Binding-site contacts:
Ligand atom C5 contacts residue ILE1085 of chain 1.A at 4.3 Å (hydrophobic).
Ligand atom C1 contacts residue ILE1085 of chain 1.A at 4.3 Å (hydrophobic).
Ligand atom C4 contacts residue PHE885 of chain 1.A at 4.3 Å (hydrophobic).
Ligand atom N2 contacts residue PHE923 of chain 1.A at 3.8 Å.
Ligand atom C7 contacts residue ILE1085 of chain 1.A at 4.5 Å (hydrophobic).
Ligand atom C8 contacts residue VAL811 of chain 1.A at 4.1 Å (hydrophobic).
Ligand atom C7 contacts residue ALA919 of chain 1.A at 4.2 Å (hydrophobic).
Ligand atom C9 contacts residue LEU812 of chain 1.A at 4.1 Å (hydrophobic).
Ligand atom N3 contacts residue PHE923 of chain 1.A at 4.3 Å.
Ligand atom C1 contacts residue ALA919 of chain 1.A at 3.9 Å (hydrophobic).
Ligand atom C8 contacts residue LEU812 of chain 1.A at 4.0 Å (hydrophobic).
Ligand atom N3 contacts residue ILE1085 of chain 1.A at 4.4 Å.
Ligand atom C6 contacts residue ILE1085 of chain 1.A at 4.1 Å (hydrophobic).
Ligand atom C1 contacts residue PHE923 of chain 1.A at 4.2 Å (hydrophobic).

This protein binds this small molecule.
Small molecule (SMILES): c1ccc2cnncc2c1

Sequence of chain 1.A:
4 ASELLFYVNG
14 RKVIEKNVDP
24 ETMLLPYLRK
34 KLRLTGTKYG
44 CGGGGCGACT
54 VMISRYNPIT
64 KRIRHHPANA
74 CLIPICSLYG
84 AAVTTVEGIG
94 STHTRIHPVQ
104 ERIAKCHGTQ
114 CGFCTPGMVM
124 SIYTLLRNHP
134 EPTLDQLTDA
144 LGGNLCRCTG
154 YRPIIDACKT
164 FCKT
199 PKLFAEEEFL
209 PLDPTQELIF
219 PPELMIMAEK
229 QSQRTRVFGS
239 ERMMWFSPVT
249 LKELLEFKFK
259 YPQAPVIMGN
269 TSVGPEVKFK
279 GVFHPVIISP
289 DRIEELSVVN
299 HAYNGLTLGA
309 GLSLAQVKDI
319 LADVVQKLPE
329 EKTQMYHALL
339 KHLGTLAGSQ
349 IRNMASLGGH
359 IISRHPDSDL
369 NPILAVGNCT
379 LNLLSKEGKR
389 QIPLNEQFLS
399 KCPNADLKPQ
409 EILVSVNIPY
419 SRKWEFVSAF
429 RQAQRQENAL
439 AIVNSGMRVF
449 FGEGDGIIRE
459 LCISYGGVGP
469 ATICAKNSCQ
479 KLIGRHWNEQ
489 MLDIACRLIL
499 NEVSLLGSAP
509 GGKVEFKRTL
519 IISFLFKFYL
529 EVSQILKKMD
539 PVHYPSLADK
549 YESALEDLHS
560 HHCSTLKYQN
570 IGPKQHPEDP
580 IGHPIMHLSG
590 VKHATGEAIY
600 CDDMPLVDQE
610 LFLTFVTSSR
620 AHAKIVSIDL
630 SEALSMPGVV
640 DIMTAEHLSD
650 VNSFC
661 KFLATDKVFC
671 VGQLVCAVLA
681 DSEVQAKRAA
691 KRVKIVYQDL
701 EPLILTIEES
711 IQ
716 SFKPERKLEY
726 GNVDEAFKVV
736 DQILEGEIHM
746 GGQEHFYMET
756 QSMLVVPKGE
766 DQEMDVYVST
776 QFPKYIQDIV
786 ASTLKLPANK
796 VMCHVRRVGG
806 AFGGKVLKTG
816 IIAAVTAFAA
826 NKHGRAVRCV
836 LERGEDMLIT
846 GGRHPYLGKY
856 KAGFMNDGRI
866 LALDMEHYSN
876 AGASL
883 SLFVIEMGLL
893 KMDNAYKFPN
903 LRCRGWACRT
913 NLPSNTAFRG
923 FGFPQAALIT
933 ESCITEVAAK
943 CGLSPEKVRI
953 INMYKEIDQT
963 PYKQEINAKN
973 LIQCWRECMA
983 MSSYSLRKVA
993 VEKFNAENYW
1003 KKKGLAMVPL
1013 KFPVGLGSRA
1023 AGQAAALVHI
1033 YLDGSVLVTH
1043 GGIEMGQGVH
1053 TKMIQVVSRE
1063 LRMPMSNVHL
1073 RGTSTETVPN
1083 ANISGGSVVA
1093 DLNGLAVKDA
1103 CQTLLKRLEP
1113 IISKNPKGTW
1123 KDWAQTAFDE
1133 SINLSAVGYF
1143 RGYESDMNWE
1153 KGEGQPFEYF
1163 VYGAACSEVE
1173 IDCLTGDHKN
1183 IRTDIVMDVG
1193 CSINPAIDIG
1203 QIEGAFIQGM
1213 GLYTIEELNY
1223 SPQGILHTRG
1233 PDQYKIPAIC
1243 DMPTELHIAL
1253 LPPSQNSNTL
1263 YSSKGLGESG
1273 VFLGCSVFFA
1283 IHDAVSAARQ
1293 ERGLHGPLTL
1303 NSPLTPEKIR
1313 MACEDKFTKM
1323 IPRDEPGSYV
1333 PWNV